A protein and the small-molecule ligand that binds it are described below.
Small molecule (SMILES): Cc1cn([C@H]2C[C@H](O[P](=O)(O)OC[C@H]3O[C@@H](n4ccc(N)nc4=O)C[C@@H]3O[P](=O)(O)OC[C@H]3O[C@@H](n4cnc5c(=O)nc(N)[nH]c54)C[C@@H]3O[P](=O)(O)OC[C@H]3O[C@@H](n4cnc5c(=O)nc(N)[nH]c54)C[C@@H]3O)[C@@H](CO[P](=O)(O)O[C@H]3C[C@H](n4cnc5c(=O)nc(N)[nH]c54)O[C@@H]3COP(=O)(O)O)O2)c(=O)[nH]c1=O

Sequence of chain 1.D:
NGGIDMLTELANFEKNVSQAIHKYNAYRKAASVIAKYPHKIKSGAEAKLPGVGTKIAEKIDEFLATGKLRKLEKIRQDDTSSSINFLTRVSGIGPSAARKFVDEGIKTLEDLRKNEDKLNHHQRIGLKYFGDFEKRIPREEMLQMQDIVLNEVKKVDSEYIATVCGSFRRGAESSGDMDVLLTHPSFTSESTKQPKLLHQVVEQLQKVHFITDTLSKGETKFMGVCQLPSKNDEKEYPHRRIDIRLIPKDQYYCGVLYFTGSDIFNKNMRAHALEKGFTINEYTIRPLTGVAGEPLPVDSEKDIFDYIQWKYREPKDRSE

Binding-site contacts:
Ligand atom OP2 contacts residue GLY66 of chain 1.D at 3.5 Å.
Ligand atom P contacts residue LYS68 of chain 1.D at 3.8 Å.
Ligand atom P contacts residue GLY66 of chain 1.D at 3.8 Å.
Ligand atom C3' contacts residue GLY64 of chain 1.D at 3.9 Å.
Ligand atom OP2 contacts residue LYS35 of chain 1.D at 3.6 Å.
Ligand atom P contacts residue GLY64 of chain 1.D at 3.8 Å.
Ligand atom O3' contacts residue VAL65 of chain 1.D at 3.9 Å.
Ligand atom C1' contacts residue ALA38 of chain 1.D at 3.9 Å (hydrophobic).
Ligand atom OP1 contacts residue GLY66 of chain 1.D at 2.9 Å (h-bond).
Ligand atom OP2 contacts residue LYS68 of chain 1.D at 3.2 Å.
Ligand atom O3' contacts residue ILE69 of chain 1.D at 3.5 Å.
Ligand atom OP2 contacts residue LYS68 of chain 1.D at 3.7 Å.
Ligand atom OP1 contacts residue GLY64 of chain 1.D at 2.9 Å (h-bond).
Ligand atom P contacts residue ILE69 of chain 1.D at 3.9 Å.
Ligand atom C3' contacts residue LYS68 of chain 1.D at 3.9 Å.
Ligand atom C4' contacts residue GLY64 of chain 1.D at 3.2 Å.
Ligand atom P contacts residue VAL65 of chain 1.D at 3.8 Å.
Ligand atom C5' contacts residue GLY66 of chain 1.D at 3.6 Å.
Ligand atom OP3 contacts residue LYS35 of chain 1.D at 2.7 Å (salt-bridge).
Ligand atom OP1 contacts residue LEU62 of chain 1.D at 3.6 Å.
Ligand atom O5' contacts residue GLY66 of chain 1.D at 3.7 Å.
Ligand atom P contacts residue LYS35 of chain 1.D at 3.7 Å.
Ligand atom OP1 contacts residue THR67 of chain 1.D at 3.7 Å.
Ligand atom O3' contacts residue GLY64 of chain 1.D at 3.4 Å.
Ligand atom O3' contacts residue LYS68 of chain 1.D at 3.8 Å.
Ligand atom C3' contacts residue GLY66 of chain 1.D at 3.7 Å.
Ligand atom OP2 contacts residue THR67 of chain 1.D at 3.9 Å.
Ligand atom C5' contacts residue GLY64 of chain 1.D at 3.3 Å.
Ligand atom OP1 contacts residue PRO63 of chain 1.D at 3.7 Å.
Ligand atom N3 contacts residue ALA38 of chain 1.D at 3.6 Å.
Ligand atom O5' contacts residue LYS35 of chain 1.D at 3.6 Å.
Ligand atom OP1 contacts residue VAL65 of chain 1.D at 3.4 Å (h-bond).
Ligand atom OP1 contacts residue LYS68 of chain 1.D at 3.5 Å (salt-bridge).
Ligand atom OP1 contacts residue LYS68 of chain 1.D at 3.1 Å.
Ligand atom O6 contacts residue HIS34 of chain 1.D at 3.8 Å.
Ligand atom P contacts residue LYS68 of chain 1.D at 3.8 Å.
Ligand atom C5' contacts residue TYR39 of chain 1.D at 3.6 Å (hydrophobic).
Ligand atom OP2 contacts residue VAL65 of chain 1.D at 3.6 Å.
Ligand atom O4' contacts residue ALA38 of chain 1.D at 3.4 Å.
Ligand atom OP1 contacts residue ILE69 of chain 1.D at 2.9 Å (h-bond).